Binding-site contacts:
Ligand atom F38 contacts residue LYS183 of chain 2.A at 3.0 Å.
Ligand atom C21 contacts residue ASN54 of chain 2.B at 3.4 Å.
Ligand atom C41 contacts residue GLN68 of chain 2.B at 3.3 Å.
Ligand atom C23 contacts residue LEU57 of chain 2.B at 3.5 Å (hydrophobic).
Ligand atom O32 contacts residue LYS71 of chain 2.B at 2.8 Å (salt-bridge).
Ligand atom N35 contacts residue GLN180 of chain 2.A at 3.5 Å (h-bond).
Ligand atom N17 contacts residue ASN58 of chain 2.B at 3.0 Å (h-bond).
Ligand atom C24 contacts residue LEU57 of chain 2.B at 3.5 Å (hydrophobic).
Ligand atom O68 contacts residue THR108 of chain 2.B at 2.8 Å (h-bond).
Ligand atom O62 contacts residue GLN180 of chain 2.A at 3.4 Å (h-bond).
Ligand atom C53 contacts residue TYR131 of chain 2.B at 3.4 Å (hydrophobic).
Ligand atom F38 contacts residue LEU173 of chain 2.A at 3.5 Å.
Ligand atom C16 contacts residue ASN58 of chain 2.B at 3.5 Å.
Ligand atom F39 contacts residue TYR170 of chain 2.A at 3.5 Å.
Ligand atom C26 contacts residue MET67 of chain 2.B at 3.6 Å (hydrophobic).
Ligand atom C33 contacts residue ASN58 of chain 2.B at 3.5 Å.
Ligand atom F28 contacts residue LEU70 of chain 2.B at 3.5 Å.
Ligand atom C23 contacts residue ASN58 of chain 2.B at 3.2 Å.
Ligand atom C52 contacts residue ASN54 of chain 2.B at 3.5 Å.
Ligand atom C44 contacts residue GLN68 of chain 2.B at 3.6 Å.
Ligand atom F47 contacts residue LYS71 of chain 2.B at 2.8 Å.
Ligand atom F48 contacts residue ARG174 of chain 2.A at 3.4 Å.
Ligand atom C43 contacts residue GLN64 of chain 2.B at 3.4 Å.
Ligand atom F48 contacts residue GLN64 of chain 2.B at 3.5 Å.
Ligand atom C52 contacts residue TYR131 of chain 2.B at 3.4 Å (hydrophobic).
Ligand atom F25 contacts residue LEU57 of chain 2.B at 3.3 Å.
Ligand atom C27 contacts residue LYS71 of chain 2.B at 3.4 Å.
Ligand atom F25 contacts residue MET67 of chain 2.B at 3.3 Å.
Ligand atom F28 contacts residue LYS71 of chain 2.B at 3.2 Å.
Ligand atom O62 contacts residue ASN184 of chain 2.A at 3.5 Å (h-bond).
Ligand atom C67 contacts residue ASN54 of chain 2.B at 3.5 Å.
Ligand atom F28 contacts residue ILE74 of chain 2.B at 3.2 Å.
Ligand atom F38 contacts residue ARG174 of chain 2.A at 3.5 Å.
Ligand atom C21 contacts residue ASN58 of chain 2.B at 3.5 Å.
Ligand atom N34 contacts residue ARG174 of chain 2.A at 3.6 Å.
Ligand atom CL55 contacts residue ASN75 of chain 2.B at 3.3 Å.
Ligand atom O62 contacts residue LYS71 of chain 2.B at 2.8 Å (salt-bridge).
Ligand atom O61 contacts residue ASN75 of chain 2.B at 3.0 Å (h-bond).
Ligand atom N30 contacts residue ASN58 of chain 2.B at 2.7 Å (h-bond).
Ligand atom C57 contacts residue LYS71 of chain 2.B at 3.4 Å.

Sequence of chain 2.A:
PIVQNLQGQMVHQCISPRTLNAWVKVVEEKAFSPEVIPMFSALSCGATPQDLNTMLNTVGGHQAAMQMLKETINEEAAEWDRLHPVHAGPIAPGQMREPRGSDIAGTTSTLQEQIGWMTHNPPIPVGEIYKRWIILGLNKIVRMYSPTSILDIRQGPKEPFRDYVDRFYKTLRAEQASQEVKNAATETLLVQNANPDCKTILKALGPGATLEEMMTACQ

The small molecule below binds the protein below.
Small molecule (SMILES): C[C@@H]1CN(c2ccc3c(=O)n(-c4ccc(Cl)c5c(NS(C)(=O)=O)nn(C)c45)c([C@H](Cc4cc(F)cc(F)c4)NC(=O)Cn4nc(C(F)F)c5c4C(F)(F)[C@@H]4C[C@H]54)nc3c2)C[C@H](C)O1

Sequence of chain 2.B:
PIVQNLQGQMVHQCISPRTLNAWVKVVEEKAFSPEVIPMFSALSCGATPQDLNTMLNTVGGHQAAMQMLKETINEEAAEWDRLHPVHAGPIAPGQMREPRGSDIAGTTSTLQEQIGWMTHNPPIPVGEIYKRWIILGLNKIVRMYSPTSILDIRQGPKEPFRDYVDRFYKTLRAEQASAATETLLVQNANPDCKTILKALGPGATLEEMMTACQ